A protein and the small-molecule ligand that binds it are described below.
Small molecule (SMILES): C=C1CCO[C@]2([C@@H](O)[C@@](C)(O)CO)NC(=O)[C@@]1(O)NC2=O

Binding-site contacts:
Ligand atom C2B contacts residue ASP265 of chain 1.L at 4.3 Å.
Ligand atom N10 contacts residue AGS1 of chain 1.BA at 4.3 Å.
Ligand atom C2B contacts residue ILE209 of chain 1.L at 3.6 Å (hydrophobic).
Ligand atom O3A contacts residue ASP265 of chain 1.L at 3.0 Å (salt-bridge).
Ligand atom C7 contacts residue ARG269 of chain 1.L at 4.2 Å.
Ligand atom C6 contacts residue PRO180 of chain 1.L at 4.0 Å (hydrophobic).
Ligand atom C2A contacts residue GLU211 of chain 1.L at 3.8 Å.
Ligand atom O9 contacts residue LYS184 of chain 1.L at 2.9 Å (salt-bridge).
Ligand atom C1A contacts residue LEU320 of chain 1.L at 4.0 Å (hydrophobic).
Ligand atom O2A contacts residue ARG212 of chain 1.L at 3.9 Å.
Ligand atom C9 contacts residue LYS184 of chain 1.L at 4.0 Å.
Ligand atom O3A contacts residue LYS184 of chain 1.L at 4.0 Å.
Ligand atom N10 contacts residue PRO180 of chain 1.L at 3.9 Å.
Ligand atom C3A contacts residue LYS184 of chain 1.L at 3.7 Å.
Ligand atom C4 contacts residue AGS1 of chain 1.BA at 3.7 Å.
Ligand atom C3A contacts residue LEU320 of chain 1.L at 4.0 Å (hydrophobic).
Ligand atom C2B contacts residue ASP210 of chain 1.L at 3.6 Å.
Ligand atom O1A contacts residue ASP210 of chain 1.L at 3.0 Å (salt-bridge).
Ligand atom C9 contacts residue LEU320 of chain 1.L at 3.7 Å (hydrophobic).
Ligand atom O9 contacts residue AGS1 of chain 1.BA at 3.6 Å (h-bond).
Ligand atom O6 contacts residue LEU320 of chain 1.L at 4.2 Å.
Ligand atom N10 contacts residue LEU320 of chain 1.L at 3.4 Å.
Ligand atom O2A contacts residue MG1 of chain 1.AA at 3.3 Å.
Ligand atom C5 contacts residue PRO180 of chain 1.L at 3.9 Å (hydrophobic).
Ligand atom C4 contacts residue PRO180 of chain 1.L at 4.3 Å (hydrophobic).
Ligand atom C2B contacts residue GLU211 of chain 1.L at 3.3 Å.
Ligand atom O6 contacts residue THR323 of chain 1.L at 3.4 Å.
Ligand atom O9 contacts residue LEU320 of chain 1.L at 3.6 Å.
Ligand atom O3A contacts residue LEU320 of chain 1.L at 3.4 Å.
Ligand atom O2 contacts residue AGS1 of chain 1.BA at 4.1 Å.
Ligand atom O3A contacts residue SER266 of chain 1.L at 3.0 Å.
Ligand atom O7 contacts residue ARG269 of chain 1.L at 3.6 Å.
Ligand atom O2 contacts residue ARG212 of chain 1.L at 3.4 Å (salt-bridge).
Ligand atom O6 contacts residue PRO180 of chain 1.L at 3.6 Å.
Ligand atom O2A contacts residue AGS1 of chain 1.BA at 3.8 Å.
Ligand atom O2A contacts residue GLU211 of chain 1.L at 3.0 Å (salt-bridge).
Ligand atom C9 contacts residue AGS1 of chain 1.BA at 4.3 Å.
Ligand atom C3A contacts residue ASP265 of chain 1.L at 3.4 Å.
Ligand atom C3 contacts residue ARG212 of chain 1.L at 3.5 Å.
Ligand atom C5A contacts residue PRO180 of chain 1.L at 3.7 Å (hydrophobic).

Sequence of chain 1.L:
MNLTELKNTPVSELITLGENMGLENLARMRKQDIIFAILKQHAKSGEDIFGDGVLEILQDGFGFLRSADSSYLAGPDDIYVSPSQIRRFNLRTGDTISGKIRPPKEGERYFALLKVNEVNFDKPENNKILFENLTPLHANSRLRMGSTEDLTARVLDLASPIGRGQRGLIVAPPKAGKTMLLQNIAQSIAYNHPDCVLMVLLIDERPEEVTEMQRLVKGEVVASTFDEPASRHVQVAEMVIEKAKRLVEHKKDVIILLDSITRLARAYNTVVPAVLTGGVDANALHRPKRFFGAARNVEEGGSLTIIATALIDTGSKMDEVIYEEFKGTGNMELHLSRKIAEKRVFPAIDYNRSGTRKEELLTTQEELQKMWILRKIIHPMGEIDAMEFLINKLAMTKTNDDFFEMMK